The protein below binds the small molecule below.
Small molecule (SMILES): CC(=O)N1CCC[C@H]1C(=O)N[C@@H](C)C(=O)N1CCC[C@H]1C(=O)N[C@@H](Cc1ccccc1)C(=O)O

Sequence of chain 1.A:
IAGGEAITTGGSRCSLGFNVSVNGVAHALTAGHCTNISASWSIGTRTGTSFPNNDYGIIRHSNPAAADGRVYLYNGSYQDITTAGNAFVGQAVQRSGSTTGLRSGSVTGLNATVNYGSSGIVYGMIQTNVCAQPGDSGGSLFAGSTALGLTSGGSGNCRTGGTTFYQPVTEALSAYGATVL

Binding-site contacts:
Ligand atom O contacts residue SER137 of chain 1.A at 2.9 Å (h-bond).
Ligand atom CA contacts residue SER152 of chain 1.A at 3.6 Å.
Ligand atom C contacts residue GLY154 of chain 1.A at 3.6 Å.
Ligand atom OXT contacts residue HIS33 of chain 1.A at 2.8 Å (h-bond).
Ligand atom C contacts residue GLY135 of chain 1.A at 3.8 Å.
Ligand atom CD2 contacts residue ALA132 of chain 1.A at 3.6 Å (hydrophobic).
Ligand atom C contacts residue TYR116 of chain 1.A at 3.8 Å (hydrophobic).
Ligand atom O contacts residue PRO134 of chain 1.A at 3.6 Å.
Ligand atom C contacts residue SER152 of chain 1.A at 3.8 Å.
Ligand atom CE1 contacts residue GLY154 of chain 1.A at 3.8 Å.
Ligand atom N contacts residue SER152 of chain 1.A at 3.0 Å (h-bond).
Ligand atom O contacts residue GLY135 of chain 1.A at 2.7 Å (h-bond).
Ligand atom OXT contacts residue SER137 of chain 1.A at 3.0 Å (h-bond).
Ligand atom N contacts residue SER137 of chain 1.A at 3.2 Å (h-bond).
Ligand atom C contacts residue SER137 of chain 1.A at 2.6 Å.
Ligand atom CZ contacts residue ALA132 of chain 1.A at 3.7 Å (hydrophobic).
Ligand atom CE2 contacts residue ALA132 of chain 1.A at 3.3 Å (hydrophobic).
Ligand atom CG contacts residue VAL114 of chain 1.A at 3.5 Å (hydrophobic).
Ligand atom CB contacts residue SER137 of chain 1.A at 3.3 Å.
Ligand atom C contacts residue TYR116 of chain 1.A at 3.5 Å (hydrophobic).
Ligand atom CA contacts residue SER137 of chain 1.A at 3.1 Å.
Ligand atom O contacts residue TYR116 of chain 1.A at 3.7 Å.
Ligand atom C contacts residue HIS33 of chain 1.A at 3.7 Å.
Ligand atom CB contacts residue HIS33 of chain 1.A at 3.6 Å.
Ligand atom CZ contacts residue GLY154 of chain 1.A at 3.6 Å.
Ligand atom CB contacts residue GLN133 of chain 1.A at 3.5 Å.
Ligand atom CG contacts residue ASN115 of chain 1.A at 3.5 Å.
Ligand atom O contacts residue GLY153 of chain 1.A at 3.1 Å.
Ligand atom N contacts residue GLY154 of chain 1.A at 3.0 Å (h-bond).
Ligand atom CB contacts residue GLY154 of chain 1.A at 3.7 Å.
Ligand atom CA contacts residue TYR116 of chain 1.A at 3.5 Å (hydrophobic).
Ligand atom O contacts residue GLY154 of chain 1.A at 2.9 Å (h-bond).
Ligand atom CA contacts residue GLY154 of chain 1.A at 3.2 Å.
Ligand atom CE2 contacts residue GLY154 of chain 1.A at 3.8 Å.
Ligand atom N contacts residue TYR116 of chain 1.A at 3.7 Å.
Ligand atom N contacts residue TYR116 of chain 1.A at 3.7 Å.
Ligand atom CG contacts residue GLN133 of chain 1.A at 3.8 Å.
Ligand atom N contacts residue GLY153 of chain 1.A at 3.8 Å.
Ligand atom O contacts residue TYR116 of chain 1.A at 3.8 Å.
Ligand atom O contacts residue ASP136 of chain 1.A at 3.6 Å.